Sequence of chain 1.B:
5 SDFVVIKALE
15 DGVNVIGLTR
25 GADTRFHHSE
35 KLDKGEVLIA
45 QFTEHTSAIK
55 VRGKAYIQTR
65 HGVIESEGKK

Binding-site contacts:
Ligand atom C contacts residue THR50 of chain 1.C at 4.0 Å.
Ligand atom CZ3 contacts residue GLY21 of chain 1.C at 3.8 Å.
Ligand atom C contacts residue SER51 of chain 1.B at 3.6 Å.
Ligand atom CE2 contacts residue THR50 of chain 1.C at 3.8 Å.
Ligand atom NE1 contacts residue THR50 of chain 1.C at 4.0 Å.
Ligand atom CD1 contacts residue THR47 of chain 1.C at 3.6 Å.
Ligand atom C contacts residue THR47 of chain 1.C at 3.5 Å.
Ligand atom N contacts residue THR23 of chain 1.B at 2.8 Å (h-bond).
Ligand atom N contacts residue THR28 of chain 1.B at 2.9 Å (h-bond).
Ligand atom CD1 contacts residue SER51 of chain 1.B at 3.6 Å.
Ligand atom OXT contacts residue THR50 of chain 1.C at 3.0 Å (h-bond).
Ligand atom CA contacts residue GLY25 of chain 1.B at 3.5 Å.
Ligand atom C contacts residue GLY25 of chain 1.B at 3.3 Å.
Ligand atom NE1 contacts residue ALA44 of chain 1.C at 3.9 Å.
Ligand atom CB contacts residue THR28 of chain 1.B at 3.6 Å.
Ligand atom CA contacts residue THR28 of chain 1.B at 3.2 Å.
Ligand atom CG contacts residue SER51 of chain 1.B at 4.0 Å.
Ligand atom OXT contacts residue HIS49 of chain 1.C at 3.5 Å.
Ligand atom O contacts residue GLY25 of chain 1.B at 3.2 Å (h-bond).
Ligand atom N contacts residue GLY25 of chain 1.B at 2.8 Å (h-bond).
Ligand atom CZ2 contacts residue THR50 of chain 1.C at 3.9 Å.
Ligand atom O contacts residue THR23 of chain 1.B at 3.9 Å.
Ligand atom N contacts residue ASP27 of chain 1.B at 3.2 Å (salt-bridge).
Ligand atom CZ2 contacts residue ALA44 of chain 1.C at 3.9 Å (hydrophobic).
Ligand atom O contacts residue SER51 of chain 1.B at 2.7 Å (h-bond).
Ligand atom CZ2 contacts residue ILE53 of chain 1.C at 3.9 Å (hydrophobic).
Ligand atom CA contacts residue THR23 of chain 1.B at 3.7 Å.
Ligand atom OXT contacts residue THR47 of chain 1.C at 2.6 Å (h-bond).
Ligand atom CD1 contacts residue GLN45 of chain 1.C at 3.6 Å.
Ligand atom CH2 contacts residue GLY21 of chain 1.C at 3.6 Å.
Ligand atom CB contacts residue THR23 of chain 1.B at 3.7 Å.
Ligand atom CE2 contacts residue GLN45 of chain 1.C at 4.0 Å.
Ligand atom CB contacts residue SER51 of chain 1.B at 3.5 Å.
Ligand atom NE1 contacts residue SER51 of chain 1.B at 4.0 Å.
Ligand atom CE3 contacts residue HIS31 of chain 1.C at 3.7 Å.
Ligand atom NE1 contacts residue GLN45 of chain 1.C at 2.9 Å (h-bond).
Ligand atom O contacts residue THR47 of chain 1.C at 3.4 Å.
Ligand atom O contacts residue ARG24 of chain 1.B at 3.6 Å.
Ligand atom CD2 contacts residue THR50 of chain 1.C at 3.9 Å.
Ligand atom OXT contacts residue GLY25 of chain 1.B at 3.6 Å (h-bond).

The protein below binds the small molecule below.
Small molecule (SMILES): N[C@@H](Cc1c[nH]c2ccccc12)C(=O)O

Sequence of chain 1.C:
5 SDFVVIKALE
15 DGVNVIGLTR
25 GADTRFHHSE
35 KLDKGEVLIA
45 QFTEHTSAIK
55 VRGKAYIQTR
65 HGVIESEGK